Binding-site contacts:
Ligand atom C5 contacts residue VAL432 of chain 1.C at 4.2 Å (hydrophobic).
Ligand atom C4 contacts residue ALA431 of chain 1.C at 3.6 Å (hydrophobic).
Ligand atom C2 contacts residue ALA431 of chain 1.C at 3.8 Å (hydrophobic).
Ligand atom C3 contacts residue ALA431 of chain 1.C at 3.2 Å (hydrophobic).
Ligand atom O5 contacts residue ALA431 of chain 1.C at 3.8 Å.
Ligand atom C4 contacts residue THR430 of chain 1.C at 4.2 Å.
Ligand atom C7 contacts residue THR430 of chain 1.C at 4.0 Å.
Ligand atom C5 contacts residue ALA431 of chain 1.C at 3.4 Å (hydrophobic).
Ligand atom N2 contacts residue THR430 of chain 1.C at 3.0 Å (h-bond).
Ligand atom O3 contacts residue ALA431 of chain 1.C at 4.2 Å.
Ligand atom C5 contacts residue THR430 of chain 1.C at 3.6 Å.
Ligand atom C3 contacts residue THR430 of chain 1.C at 3.7 Å.
Ligand atom O5 contacts residue THR430 of chain 1.C at 2.4 Å (h-bond).
Ligand atom C6 contacts residue VAL432 of chain 1.C at 4.1 Å (hydrophobic).
Ligand atom O6 contacts residue VAL432 of chain 1.C at 3.5 Å.
Ligand atom N2 contacts residue ALA431 of chain 1.C at 4.2 Å.
Ligand atom C1 contacts residue THR430 of chain 1.C at 1.4 Å.
Ligand atom C2 contacts residue THR430 of chain 1.C at 2.6 Å.
Ligand atom C1 contacts residue ALA431 of chain 1.C at 3.4 Å (hydrophobic).

The protein below binds the small molecule below.
Small molecule (SMILES): CC(=O)N[C@@H]1[C@@H](O)[C@@H](O)[C@@H](CO)O[C@H]1O

Sequence of chain 1.C:
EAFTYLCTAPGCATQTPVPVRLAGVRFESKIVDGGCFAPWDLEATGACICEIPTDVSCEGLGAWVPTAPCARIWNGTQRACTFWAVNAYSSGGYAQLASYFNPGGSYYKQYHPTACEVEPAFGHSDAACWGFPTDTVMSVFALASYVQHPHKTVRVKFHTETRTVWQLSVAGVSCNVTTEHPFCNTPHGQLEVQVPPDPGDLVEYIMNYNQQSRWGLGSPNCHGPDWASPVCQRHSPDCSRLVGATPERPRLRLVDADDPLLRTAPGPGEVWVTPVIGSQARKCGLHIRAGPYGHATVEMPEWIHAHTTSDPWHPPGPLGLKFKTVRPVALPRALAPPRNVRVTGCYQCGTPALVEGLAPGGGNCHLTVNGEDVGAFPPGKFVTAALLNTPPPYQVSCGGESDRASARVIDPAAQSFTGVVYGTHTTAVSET